Sequence of chain 1.D:
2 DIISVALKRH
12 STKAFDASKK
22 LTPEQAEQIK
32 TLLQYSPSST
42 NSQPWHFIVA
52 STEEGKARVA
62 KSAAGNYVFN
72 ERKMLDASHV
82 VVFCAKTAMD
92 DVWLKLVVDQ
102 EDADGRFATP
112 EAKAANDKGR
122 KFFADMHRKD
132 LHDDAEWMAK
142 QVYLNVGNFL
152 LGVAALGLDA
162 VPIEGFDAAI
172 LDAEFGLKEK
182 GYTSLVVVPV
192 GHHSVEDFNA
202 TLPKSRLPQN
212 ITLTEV

Binding-site contacts:
Ligand atom C4 contacts residue FMN1 of chain 1.W at 3.5 Å.
Ligand atom C2 contacts residue FMN1 of chain 1.W at 3.3 Å.
Ligand atom C11 contacts residue FMN1 of chain 1.W at 3.3 Å.
Ligand atom C17 contacts residue FMN1 of chain 1.W at 3.0 Å.
Ligand atom C13 contacts residue GLU102 of chain 1.D at 3.4 Å.
Ligand atom N1 contacts residue LYS14 of chain 1.F at 3.3 Å (salt-bridge).
Ligand atom O2 contacts residue FMN1 of chain 1.W at 3.0 Å.
Ligand atom C9 contacts residue FMN1 of chain 1.W at 3.2 Å.
Ligand atom C6 contacts residue LYS14 of chain 1.F at 3.2 Å.
Ligand atom C11 contacts residue THR41 of chain 1.D at 3.5 Å.
Ligand atom C20 contacts residue ASN117 of chain 1.D at 3.3 Å.
Ligand atom C16 contacts residue GLU102 of chain 1.D at 2.3 Å.
Ligand atom C20 contacts residue ARG107 of chain 1.D at 3.1 Å.
Ligand atom C3 contacts residue THR41 of chain 1.D at 3.2 Å.
Ligand atom C14 contacts residue FMN1 of chain 1.W at 3.1 Å.
Ligand atom C20 contacts residue PHE108 of chain 1.D at 3.3 Å (hydrophobic).
Ligand atom C18 contacts residue ASN117 of chain 1.D at 3.4 Å.
Ligand atom C7 contacts residue FMN1 of chain 1.W at 3.0 Å.
Ligand atom C5 contacts residue THR41 of chain 1.D at 3.0 Å.
Ligand atom O2 contacts residue PHE124 of chain 1.D at 2.8 Å.
Ligand atom C13 contacts residue THR41 of chain 1.D at 3.1 Å.
Ligand atom O4 contacts residue ARG107 of chain 1.D at 2.5 Å (salt-bridge).
Ligand atom C16 contacts residue ARG121 of chain 1.D at 3.3 Å.
Ligand atom C1 contacts residue FMN1 of chain 1.W at 2.9 Å.
Ligand atom C19 contacts residue ARG107 of chain 1.D at 2.8 Å.
Ligand atom C20 contacts residue GLU102 of chain 1.D at 3.1 Å.
Ligand atom C13 contacts residue ARG121 of chain 1.D at 3.1 Å.
Ligand atom O3 contacts residue ARG107 of chain 1.D at 2.9 Å (salt-bridge).
Ligand atom C7 contacts residue LYS14 of chain 1.F at 2.9 Å.
Ligand atom O4 contacts residue GLU102 of chain 1.D at 2.8 Å (salt-bridge).
Ligand atom O1 contacts residue FMN1 of chain 1.W at 3.2 Å (h-bond).
Ligand atom C3 contacts residue FMN1 of chain 1.W at 2.9 Å.
Ligand atom N1 contacts residue FMN1 of chain 1.W at 3.4 Å (h-bond).
Ligand atom O1 contacts residue THR41 of chain 1.D at 3.4 Å (h-bond).
Ligand atom C17 contacts residue PHE124 of chain 1.D at 3.3 Å (hydrophobic).
Ligand atom O1 contacts residue SER40 of chain 1.D at 2.8 Å (h-bond).
Ligand atom C17 contacts residue SER40 of chain 1.D at 3.3 Å.
Ligand atom C8 contacts residue FMN1 of chain 1.W at 3.4 Å.
Ligand atom C5 contacts residue FMN1 of chain 1.W at 3.1 Å.
Ligand atom C18 contacts residue GLU102 of chain 1.D at 2.9 Å.

Sequence of chain 1.F:
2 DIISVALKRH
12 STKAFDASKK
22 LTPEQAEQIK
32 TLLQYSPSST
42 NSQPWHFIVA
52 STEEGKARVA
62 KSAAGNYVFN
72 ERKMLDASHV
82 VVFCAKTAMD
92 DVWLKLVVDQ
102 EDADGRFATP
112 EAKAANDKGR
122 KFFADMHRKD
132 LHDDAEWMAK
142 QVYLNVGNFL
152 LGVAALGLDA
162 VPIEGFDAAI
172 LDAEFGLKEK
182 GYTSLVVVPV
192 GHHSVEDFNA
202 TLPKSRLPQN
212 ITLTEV

This small molecule binds to this protein.
Small molecule (SMILES): COc1ccc2cc3[n+](cc2c1OC)CCc1cc2c(cc1-3)OCO2